Sequence of chain 1.B:
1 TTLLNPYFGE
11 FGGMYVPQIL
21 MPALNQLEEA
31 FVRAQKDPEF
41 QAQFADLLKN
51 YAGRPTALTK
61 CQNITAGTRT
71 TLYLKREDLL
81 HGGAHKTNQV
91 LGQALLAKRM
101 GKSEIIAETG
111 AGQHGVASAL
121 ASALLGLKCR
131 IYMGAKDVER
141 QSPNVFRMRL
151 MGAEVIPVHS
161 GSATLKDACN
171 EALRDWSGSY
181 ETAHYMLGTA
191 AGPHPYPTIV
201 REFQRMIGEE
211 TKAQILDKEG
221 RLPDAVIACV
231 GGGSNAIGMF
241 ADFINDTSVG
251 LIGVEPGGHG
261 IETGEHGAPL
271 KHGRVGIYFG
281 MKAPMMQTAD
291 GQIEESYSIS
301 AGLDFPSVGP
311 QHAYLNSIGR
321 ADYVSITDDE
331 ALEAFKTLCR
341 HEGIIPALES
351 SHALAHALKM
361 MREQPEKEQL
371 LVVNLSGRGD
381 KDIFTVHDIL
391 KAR

This small molecule binds to this protein.
Small molecule (SMILES): Cc1ncc(COP(=O)(O)O)c(CN[C@@H](CO)C(=O)O)c1O

Binding-site contacts:
Ligand atom C5A contacts residue GLY302 of chain 1.B at 3.3 Å.
Ligand atom OG contacts residue ALA301 of chain 1.B at 3.5 Å (h-bond).
Ligand atom O3P contacts residue SER234 of chain 1.B at 3.1 Å (h-bond).
Ligand atom C4A contacts residue LYS86 of chain 1.B at 3.3 Å.
Ligand atom O3P contacts residue HIS85 of chain 1.B at 3.3 Å (h-bond).
Ligand atom O contacts residue GLY112 of chain 1.B at 3.4 Å (h-bond).
Ligand atom CB contacts residue ASP304 of chain 1.B at 3.1 Å.
Ligand atom N1 contacts residue SER376 of chain 1.B at 2.7 Å (h-bond).
Ligand atom O contacts residue GLN113 of chain 1.B at 2.8 Å (h-bond).
Ligand atom P contacts residue GLY233 of chain 1.B at 3.7 Å.
Ligand atom C4A contacts residue GLY302 of chain 1.B at 3.4 Å.
Ligand atom C6 contacts residue GLU349 of chain 1.B at 3.5 Å.
Ligand atom O2P contacts residue LYS86 of chain 1.B at 3.1 Å (salt-bridge).
Ligand atom O3P contacts residue ASN235 of chain 1.B at 2.7 Å (h-bond).
Ligand atom C2 contacts residue SER376 of chain 1.B at 3.6 Å.
Ligand atom OXT contacts residue THR109 of chain 1.B at 2.7 Å (h-bond).
Ligand atom N1 contacts residue GLU349 of chain 1.B at 3.3 Å.
Ligand atom O3 contacts residue GLN113 of chain 1.B at 3.1 Å.
Ligand atom OG contacts residue ASP304 of chain 1.B at 2.8 Å (salt-bridge).
Ligand atom CB contacts residue GLY302 of chain 1.B at 3.5 Å.
Ligand atom O1P contacts residue GLY231 of chain 1.B at 2.9 Å (h-bond).
Ligand atom O2P contacts residue SER234 of chain 1.B at 2.6 Å (h-bond).
Ligand atom C6 contacts residue SER376 of chain 1.B at 3.6 Å.
Ligand atom P contacts residue SER234 of chain 1.B at 3.5 Å.
Ligand atom OG contacts residue GLY110 of chain 1.B at 3.5 Å.
Ligand atom C2A contacts residue SER376 of chain 1.B at 3.6 Å.
Ligand atom O1P contacts residue GLY233 of chain 1.B at 2.8 Å (h-bond).
Ligand atom O4P contacts residue LYS86 of chain 1.B at 3.4 Å (salt-bridge).
Ligand atom OG contacts residue GLY302 of chain 1.B at 3.6 Å.
Ligand atom C contacts residue THR109 of chain 1.B at 3.4 Å.
Ligand atom O1P contacts residue SER234 of chain 1.B at 3.6 Å (h-bond).
Ligand atom O2P contacts residue GLY233 of chain 1.B at 3.5 Å (h-bond).
Ligand atom OG contacts residue ALA111 of chain 1.B at 2.8 Å (h-bond).
Ligand atom OXT contacts residue GLY110 of chain 1.B at 2.9 Å (h-bond).
Ligand atom O contacts residue THR109 of chain 1.B at 3.2 Å (h-bond).
Ligand atom O2P contacts residue THR189 of chain 1.B at 2.8 Å (h-bond).
Ligand atom C6 contacts residue CYS229 of chain 1.B at 3.6 Å (hydrophobic).
Ligand atom O contacts residue HIS114 of chain 1.B at 2.8 Å (h-bond).
Ligand atom C4 contacts residue LYS86 of chain 1.B at 3.7 Å.
Ligand atom O1P contacts residue GLY232 of chain 1.B at 2.9 Å (h-bond).